The small molecule below binds the protein below.
Small molecule (SMILES): CC(C)C[C@H](NC(=O)[C@H](CC1=CN=C2C=CC=CC12)NC(=O)[C@@H](N)[C@@H](C)O)C(=O)N[C@@H](CC(N)=O)C(=O)N1CCC[C@H]1C(=O)N[C@@H](CC(=O)O)C(=O)N1CCC[C@H]1C(=O)N[C@@H](CO)C(=O)N[C@H](C=O)CCC(N)=O

Sequence of chain 1.B:
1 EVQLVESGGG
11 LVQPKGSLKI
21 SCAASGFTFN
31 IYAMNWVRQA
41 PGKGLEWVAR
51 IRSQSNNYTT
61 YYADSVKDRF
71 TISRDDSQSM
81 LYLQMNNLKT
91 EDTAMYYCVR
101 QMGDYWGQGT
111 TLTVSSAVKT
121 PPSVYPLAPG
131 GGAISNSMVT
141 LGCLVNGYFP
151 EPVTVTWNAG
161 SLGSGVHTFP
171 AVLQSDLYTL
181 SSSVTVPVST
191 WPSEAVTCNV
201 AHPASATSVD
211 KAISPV

Sequence of chain 1.A:
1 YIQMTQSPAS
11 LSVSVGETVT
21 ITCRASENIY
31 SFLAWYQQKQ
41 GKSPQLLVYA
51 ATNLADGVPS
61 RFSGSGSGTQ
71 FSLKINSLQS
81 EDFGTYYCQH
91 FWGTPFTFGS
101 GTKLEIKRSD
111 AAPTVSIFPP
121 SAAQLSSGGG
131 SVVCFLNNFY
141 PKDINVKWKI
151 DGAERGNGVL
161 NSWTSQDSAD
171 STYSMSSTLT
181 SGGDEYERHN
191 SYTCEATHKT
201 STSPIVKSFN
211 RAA

Binding-site contacts:
Ligand atom CB contacts residue ILE31 of chain 1.B at 3.2 Å (hydrophobic).
Ligand atom CE3 contacts residue MET102 of chain 1.B at 3.5 Å (hydrophobic).
Ligand atom O contacts residue ALA33 of chain 1.B at 3.0 Å (h-bond).
Ligand atom NE1 contacts residue TYR49 of chain 1.A at 3.6 Å.
Ligand atom CG contacts residue ASN56 of chain 1.B at 3.6 Å.
Ligand atom OG contacts residue ARG52 of chain 1.B at 3.0 Å (salt-bridge).
Ligand atom CG contacts residue ARG52 of chain 1.B at 3.3 Å.
Ligand atom CD1 contacts residue TYR49 of chain 1.A at 3.3 Å (hydrophobic).
Ligand atom CZ2 contacts residue LEU46 of chain 1.A at 3.5 Å (hydrophobic).
Ligand atom CH2 contacts residue MET102 of chain 1.B at 3.5 Å (hydrophobic).
Ligand atom CE3 contacts residue PHE91 of chain 1.A at 3.4 Å (hydrophobic).
Ligand atom N contacts residue ARG52 of chain 1.B at 3.6 Å.
Ligand atom CZ3 contacts residue PHE91 of chain 1.A at 3.5 Å (hydrophobic).
Ligand atom CD1 contacts residue TYR49 of chain 1.A at 3.7 Å (hydrophobic).
Ligand atom CH2 contacts residue GLY103 of chain 1.B at 3.5 Å.
Ligand atom C contacts residue ARG52 of chain 1.B at 3.4 Å.
Ligand atom NE2 contacts residue PHE91 of chain 1.A at 3.0 Å (h-bond).
Ligand atom O contacts residue GLN101 of chain 1.B at 2.9 Å (h-bond).
Ligand atom O contacts residue GLN101 of chain 1.B at 3.1 Å (h-bond).
Ligand atom O contacts residue MET102 of chain 1.B at 3.6 Å.
Ligand atom OD2 contacts residue ARG52 of chain 1.B at 2.7 Å (salt-bridge).
Ligand atom O contacts residue ARG52 of chain 1.B at 3.1 Å (salt-bridge).
Ligand atom CA contacts residue ARG52 of chain 1.B at 3.5 Å.
Ligand atom C contacts residue GLN101 of chain 1.B at 3.7 Å.
Ligand atom CB contacts residue ILE31 of chain 1.B at 3.7 Å (hydrophobic).
Ligand atom O contacts residue TYR32 of chain 1.B at 3.6 Å.
Ligand atom OD2 contacts residue ALA33 of chain 1.B at 3.5 Å.
Ligand atom NE2 contacts residue GLY93 of chain 1.A at 3.2 Å (h-bond).
Ligand atom CA contacts residue TYR32 of chain 1.B at 3.5 Å (hydrophobic).
Ligand atom CG contacts residue TYR49 of chain 1.A at 3.5 Å (hydrophobic).
Ligand atom OD1 contacts residue SER53 of chain 1.B at 2.8 Å (h-bond).
Ligand atom O contacts residue GLN101 of chain 1.B at 3.2 Å.
Ligand atom OD1 contacts residue ASN56 of chain 1.B at 2.9 Å (h-bond).
Ligand atom CD contacts residue GLN101 of chain 1.B at 3.5 Å.
Ligand atom CE2 contacts residue TYR49 of chain 1.A at 3.6 Å (hydrophobic).
Ligand atom OD1 contacts residue ARG52 of chain 1.B at 3.3 Å (salt-bridge).
Ligand atom O contacts residue ARG52 of chain 1.B at 3.1 Å (salt-bridge).
Ligand atom CZ3 contacts residue MET102 of chain 1.B at 3.4 Å (hydrophobic).
Ligand atom CZ2 contacts residue ASP104 of chain 1.B at 3.5 Å.
Ligand atom CH2 contacts residue TYR36 of chain 1.A at 3.7 Å (hydrophobic).